Sequence of chain 1.A:
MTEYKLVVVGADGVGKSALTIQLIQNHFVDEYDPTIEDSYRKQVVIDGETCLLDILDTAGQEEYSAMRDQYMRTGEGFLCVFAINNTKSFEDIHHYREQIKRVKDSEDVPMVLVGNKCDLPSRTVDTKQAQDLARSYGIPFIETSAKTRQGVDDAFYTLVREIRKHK

Binding-site contacts:
Ligand atom O6 contacts residue ASN117 of chain 1.A at 3.3 Å (h-bond).
Ligand atom O1B contacts residue VAL15 of chain 1.A at 3.3 Å (h-bond).
Ligand atom O2B contacts residue MG1 of chain 1.D at 2.2 Å.
Ligand atom O1B contacts residue LYS17 of chain 1.A at 2.8 Å (salt-bridge).
Ligand atom O2G contacts residue LYS17 of chain 1.A at 2.7 Å (salt-bridge).
Ligand atom O3' contacts residue ASP31 of chain 1.A at 2.9 Å (salt-bridge).
Ligand atom C8 contacts residue ALA19 of chain 1.A at 3.5 Å (hydrophobic).
Ligand atom N7 contacts residue ASN117 of chain 1.A at 3.1 Å (h-bond).
Ligand atom O6 contacts residue ASP120 of chain 1.A at 3.5 Å (salt-bridge).
Ligand atom O1A contacts residue GLY16 of chain 1.A at 3.4 Å.
Ligand atom O4' contacts residue LYS118 of chain 1.A at 3.1 Å (salt-bridge).
Ligand atom O6 contacts residue LYS118 of chain 1.A at 3.4 Å.
Ligand atom O1B contacts residue GLY14 of chain 1.A at 3.5 Å (h-bond).
Ligand atom O3A contacts residue GLY16 of chain 1.A at 3.1 Å (h-bond).
Ligand atom O3G contacts residue THR36 of chain 1.A at 3.5 Å (h-bond).
Ligand atom O3G contacts residue ASP13 of chain 1.A at 2.5 Å (salt-bridge).
Ligand atom N2 contacts residue ASP120 of chain 1.A at 2.8 Å (salt-bridge).
Ligand atom PB contacts residue MG1 of chain 1.D at 3.4 Å.
Ligand atom O1A contacts residue ALA19 of chain 1.A at 2.8 Å (h-bond).
Ligand atom N2 contacts residue LEU121 of chain 1.A at 3.5 Å.
Ligand atom O2G contacts residue GLY61 of chain 1.A at 3.0 Å (h-bond).
Ligand atom O2' contacts residue ASP31 of chain 1.A at 3.2 Å (salt-bridge).
Ligand atom C2' contacts residue VAL30 of chain 1.A at 3.4 Å (hydrophobic).
Ligand atom PG contacts residue ASP13 of chain 1.A at 3.3 Å.
Ligand atom O1G contacts residue THR36 of chain 1.A at 2.9 Å (h-bond).
Ligand atom O2' contacts residue PHE29 of chain 1.A at 3.4 Å.
Ligand atom O6 contacts residue SER146 of chain 1.A at 3.5 Å.
Ligand atom O2G contacts residue ASP13 of chain 1.A at 3.4 Å (salt-bridge).
Ligand atom O2B contacts residue LYS17 of chain 1.A at 3.4 Å (salt-bridge).
Ligand atom O1G contacts residue MG1 of chain 1.D at 2.0 Å.
Ligand atom C3B contacts residue GLY14 of chain 1.A at 3.4 Å.
Ligand atom PG contacts residue MG1 of chain 1.D at 3.3 Å.
Ligand atom N1 contacts residue ASP120 of chain 1.A at 2.8 Å (salt-bridge).
Ligand atom O3G contacts residue PRO35 of chain 1.A at 3.2 Å.
Ligand atom O1A contacts residue SER18 of chain 1.A at 3.5 Å (h-bond).
Ligand atom O1B contacts residue GLY16 of chain 1.A at 3.1 Å (h-bond).
Ligand atom O6 contacts residue ALA147 of chain 1.A at 2.8 Å (h-bond).
Ligand atom O2B contacts residue SER18 of chain 1.A at 3.0 Å (h-bond).
Ligand atom O2' contacts residue VAL30 of chain 1.A at 2.6 Å (h-bond).
Ligand atom C3' contacts residue GLU32 of chain 1.A at 3.5 Å.

The small molecule below binds the protein below.
Small molecule (SMILES): Nc1nc2c(ncn2[C@@H]2O[C@H](CO[P](=O)(O)O[P](=O)(O)CP(=O)(O)O)[C@@H](O)[C@H]2O)c(=O)[nH]1